Binding-site contacts:
Ligand atom O2' contacts residue ASP60 of chain 1.A at 2.6 Å (salt-bridge).
Ligand atom C2' contacts residue ASP60 of chain 1.A at 3.4 Å.
Ligand atom C4 contacts residue TYR59 of chain 1.A at 3.7 Å (hydrophobic).
Ligand atom C2 contacts residue GLN160 of chain 1.A at 3.7 Å.
Ligand atom O4' contacts residue TYR43 of chain 1.A at 3.6 Å.
Ligand atom O2' contacts residue GLN160 of chain 1.A at 3.2 Å (h-bond).
Ligand atom N4 contacts residue TYR59 of chain 1.A at 3.6 Å.
Ligand atom C3' contacts residue TYR43 of chain 1.A at 3.6 Å (hydrophobic).
Ligand atom C2' contacts residue ARG142 of chain 1.A at 3.9 Å.
Ligand atom C4 contacts residue TYR88 of chain 1.A at 3.9 Å (hydrophobic).
Ligand atom C5' contacts residue ACP1 of chain 1.D at 3.4 Å.
Ligand atom C4' contacts residue ACP1 of chain 1.D at 3.3 Å.
Ligand atom O2' contacts residue VAL165 of chain 1.A at 3.8 Å.
Ligand atom O3' contacts residue ASP60 of chain 1.A at 2.5 Å (salt-bridge).
Ligand atom C5 contacts residue TYR88 of chain 1.A at 3.7 Å (hydrophobic).
Ligand atom N4 contacts residue TYR88 of chain 1.A at 2.9 Å (h-bond).
Ligand atom C2' contacts residue TYR43 of chain 1.A at 3.6 Å (hydrophobic).
Ligand atom C6 contacts residue PHE90 of chain 1.A at 3.5 Å (hydrophobic).
Ligand atom C3' contacts residue ASP60 of chain 1.A at 3.2 Å.
Ligand atom C1' contacts residue ARG142 of chain 1.A at 3.8 Å.
Ligand atom O2' contacts residue ARG142 of chain 1.A at 2.9 Å (salt-bridge).
Ligand atom O2 contacts residue ARG152 of chain 1.A at 3.0 Å (salt-bridge).
Ligand atom O5' contacts residue ASP40 of chain 1.A at 3.4 Å.
Ligand atom C5 contacts residue PHE90 of chain 1.A at 3.7 Å (hydrophobic).
Ligand atom C6 contacts residue TYR43 of chain 1.A at 3.3 Å (hydrophobic).
Ligand atom C5' contacts residue ILE113 of chain 1.A at 3.4 Å (hydrophobic).
Ligand atom O2 contacts residue GLN160 of chain 1.A at 3.2 Å (h-bond).
Ligand atom C5' contacts residue TYR43 of chain 1.A at 3.6 Å (hydrophobic).
Ligand atom C4' contacts residue TYR43 of chain 1.A at 3.9 Å (hydrophobic).
Ligand atom O5' contacts residue ACP1 of chain 1.D at 3.0 Å (h-bond).
Ligand atom O3' contacts residue THR15 of chain 1.A at 3.8 Å.
Ligand atom N3 contacts residue ARG152 of chain 1.A at 2.9 Å (salt-bridge).
Ligand atom O3' contacts residue ARG142 of chain 1.A at 3.1 Å (salt-bridge).
Ligand atom O2 contacts residue ARG142 of chain 1.A at 3.2 Å (salt-bridge).
Ligand atom C2 contacts residue ARG152 of chain 1.A at 3.5 Å.
Ligand atom C5 contacts residue TYR43 of chain 1.A at 3.7 Å (hydrophobic).
Ligand atom C5 contacts residue TYR59 of chain 1.A at 3.4 Å (hydrophobic).
Ligand atom C6 contacts residue TYR59 of chain 1.A at 3.6 Å (hydrophobic).
Ligand atom N4 contacts residue TYR93 of chain 1.A at 3.4 Å.
Ligand atom C4 contacts residue ARG152 of chain 1.A at 3.8 Å.

Sequence of chain 1.A:
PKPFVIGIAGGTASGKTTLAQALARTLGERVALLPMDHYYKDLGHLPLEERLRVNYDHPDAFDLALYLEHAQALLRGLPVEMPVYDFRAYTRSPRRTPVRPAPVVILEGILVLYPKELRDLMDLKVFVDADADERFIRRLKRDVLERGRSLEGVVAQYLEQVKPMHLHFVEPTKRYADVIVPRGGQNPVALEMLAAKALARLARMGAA

A small-molecule ligand and the protein it binds are described below.
Small molecule (SMILES): Nc1ccn([C@@H]2O[C@H](CO)[C@@H](O)[C@H]2O)c(=O)n1